A small-molecule ligand and the protein it binds are described below.
Small molecule (SMILES): CCC(CC)(c1ccc(OCCCCC(=O)O)c(C)c1)c1ccc(OC[C@H](O)C(C)(C)C)c(C)c1

Sequence of chain 1.A:
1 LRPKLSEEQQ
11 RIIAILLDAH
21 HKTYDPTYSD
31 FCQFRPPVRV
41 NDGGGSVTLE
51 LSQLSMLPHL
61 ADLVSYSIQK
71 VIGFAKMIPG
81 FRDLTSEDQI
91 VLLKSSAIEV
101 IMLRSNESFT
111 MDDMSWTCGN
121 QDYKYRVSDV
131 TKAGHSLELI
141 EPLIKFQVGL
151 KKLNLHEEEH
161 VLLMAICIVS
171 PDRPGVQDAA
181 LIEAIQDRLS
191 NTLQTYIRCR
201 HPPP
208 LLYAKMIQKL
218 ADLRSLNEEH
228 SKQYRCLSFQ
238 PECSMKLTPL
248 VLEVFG

Binding-site contacts:
Ligand atom C13 contacts residue TRP116 of chain 1.A at 3.5 Å (hydrophobic).
Ligand atom C54 contacts residue PHE252 of chain 1.A at 3.8 Å (hydrophobic).
Ligand atom C12 contacts residue TRP116 of chain 1.A at 3.8 Å (hydrophobic).
Ligand atom C44 contacts residue HIS135 of chain 1.A at 3.3 Å.
Ligand atom C6 contacts residue SER105 of chain 1.A at 3.9 Å.
Ligand atom O42 contacts residue HIS135 of chain 1.A at 3.4 Å (h-bond).
Ligand atom C20 contacts residue TYR125 of chain 1.A at 3.8 Å (hydrophobic).
Ligand atom C65 contacts residue PHE31 of chain 1.A at 3.8 Å (hydrophobic).
Ligand atom C34 contacts residue SER108 of chain 1.A at 3.4 Å.
Ligand atom C1 contacts residue SER105 of chain 1.A at 3.7 Å.
Ligand atom C34 contacts residue CYS118 of chain 1.A at 3.4 Å (hydrophobic).
Ligand atom C5 contacts residue ILE101 of chain 1.A at 3.7 Å (hydrophobic).
Ligand atom C58 contacts residue ALA61 of chain 1.A at 3.6 Å (hydrophobic).
Ligand atom O47 contacts residue HIS135 of chain 1.A at 2.5 Å (h-bond).
Ligand atom C67 contacts residue ARG104 of chain 1.A at 3.4 Å.
Ligand atom O2 contacts residue ARG104 of chain 1.A at 2.5 Å (salt-bridge).
Ligand atom C20 contacts residue VAL130 of chain 1.A at 3.8 Å (hydrophobic).
Ligand atom C34 contacts residue TRP116 of chain 1.A at 3.8 Å (hydrophobic).
Ligand atom O1 contacts residue LYS70 of chain 1.A at 3.8 Å.
Ligand atom O62 contacts residue LEU63 of chain 1.A at 3.8 Å.
Ligand atom C67 contacts residue SER67 of chain 1.A at 3.5 Å.
Ligand atom C50 contacts residue LEU244 of chain 1.A at 3.8 Å (hydrophobic).
Ligand atom C2 contacts residue LEU63 of chain 1.A at 3.8 Å (hydrophobic).
Ligand atom C66 contacts residue TYR66 of chain 1.A at 3.5 Å (hydrophobic).
Ligand atom C54 contacts residue HIS227 of chain 1.A at 3.7 Å.
Ligand atom C38 contacts residue LEU139 of chain 1.A at 3.7 Å (hydrophobic).
Ligand atom O1 contacts residue ARG104 of chain 1.A at 2.7 Å (salt-bridge).
Ligand atom C44 contacts residue HIS227 of chain 1.A at 3.9 Å.
Ligand atom C50 contacts residue LEU234 of chain 1.A at 3.6 Å (hydrophobic).
Ligand atom C43 contacts residue VAL64 of chain 1.A at 3.9 Å (hydrophobic).
Ligand atom C14 contacts residue SER105 of chain 1.A at 3.5 Å.
Ligand atom O2 contacts residue SER67 of chain 1.A at 2.4 Å (h-bond).
Ligand atom C63 contacts residue SER67 of chain 1.A at 3.8 Å.
Ligand atom O47 contacts residue HIS227 of chain 1.A at 2.7 Å (h-bond).
Ligand atom O1 contacts residue TYR24 of chain 1.A at 3.2 Å.
Ligand atom C29 contacts residue VAL64 of chain 1.A at 3.6 Å (hydrophobic).
Ligand atom C1 contacts residue LEU63 of chain 1.A at 3.8 Å (hydrophobic).
Ligand atom O1 contacts residue THR23 of chain 1.A at 3.5 Å (h-bond).
Ligand atom C38 contacts residue VAL130 of chain 1.A at 3.8 Å (hydrophobic).
Ligand atom C2 contacts residue SER105 of chain 1.A at 3.7 Å.